Sequence of chain 1.C:
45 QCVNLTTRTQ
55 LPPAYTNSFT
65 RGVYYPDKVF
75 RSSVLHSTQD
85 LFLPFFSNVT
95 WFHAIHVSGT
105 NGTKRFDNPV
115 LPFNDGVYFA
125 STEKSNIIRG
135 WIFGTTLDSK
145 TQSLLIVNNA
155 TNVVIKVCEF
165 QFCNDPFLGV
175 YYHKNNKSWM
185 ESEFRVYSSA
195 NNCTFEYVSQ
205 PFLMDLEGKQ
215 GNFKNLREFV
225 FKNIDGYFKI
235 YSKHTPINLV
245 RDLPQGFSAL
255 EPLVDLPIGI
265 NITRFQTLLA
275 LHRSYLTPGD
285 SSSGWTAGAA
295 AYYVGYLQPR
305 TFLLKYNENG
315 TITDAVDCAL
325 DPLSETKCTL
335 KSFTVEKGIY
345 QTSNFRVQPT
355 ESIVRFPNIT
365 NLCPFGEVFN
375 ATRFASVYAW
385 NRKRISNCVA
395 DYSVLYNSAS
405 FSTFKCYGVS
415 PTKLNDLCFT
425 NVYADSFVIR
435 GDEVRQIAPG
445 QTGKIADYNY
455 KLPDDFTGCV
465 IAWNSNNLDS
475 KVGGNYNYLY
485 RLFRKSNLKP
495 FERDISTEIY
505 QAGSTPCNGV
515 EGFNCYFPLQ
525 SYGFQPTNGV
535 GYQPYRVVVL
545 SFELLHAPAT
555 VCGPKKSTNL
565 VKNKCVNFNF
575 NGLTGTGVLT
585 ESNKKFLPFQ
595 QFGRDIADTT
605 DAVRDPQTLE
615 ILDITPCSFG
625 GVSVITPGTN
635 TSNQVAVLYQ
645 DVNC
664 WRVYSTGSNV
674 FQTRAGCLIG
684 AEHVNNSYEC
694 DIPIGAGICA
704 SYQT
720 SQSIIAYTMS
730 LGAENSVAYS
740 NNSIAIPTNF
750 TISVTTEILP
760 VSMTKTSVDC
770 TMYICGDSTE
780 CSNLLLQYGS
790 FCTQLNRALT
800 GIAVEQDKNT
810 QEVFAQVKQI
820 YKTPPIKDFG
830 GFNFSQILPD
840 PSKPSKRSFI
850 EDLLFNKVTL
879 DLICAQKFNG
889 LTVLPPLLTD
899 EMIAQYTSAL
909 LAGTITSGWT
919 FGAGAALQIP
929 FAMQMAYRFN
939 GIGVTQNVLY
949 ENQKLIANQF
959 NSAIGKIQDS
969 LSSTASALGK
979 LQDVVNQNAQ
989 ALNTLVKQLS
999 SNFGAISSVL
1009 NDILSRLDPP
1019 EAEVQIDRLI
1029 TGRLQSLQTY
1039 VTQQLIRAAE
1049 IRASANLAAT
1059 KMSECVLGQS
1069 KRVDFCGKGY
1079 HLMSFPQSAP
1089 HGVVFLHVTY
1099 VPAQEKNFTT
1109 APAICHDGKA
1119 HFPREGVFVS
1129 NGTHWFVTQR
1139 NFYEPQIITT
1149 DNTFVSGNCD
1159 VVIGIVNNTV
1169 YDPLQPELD

The small molecule below binds the protein below.
Small molecule (SMILES): CC(=O)N[C@H]1[C@H](O[C@H]2[C@H](O)[C@@H](NC(C)=O)CO[C@@H]2CO)O[C@H](CO)[C@@H](O)[C@@H]1O

Binding-site contacts:
Ligand atom O7 contacts residue ASN92 of chain 1.C at 3.9 Å.
Ligand atom C5 contacts residue ASN92 of chain 1.C at 3.3 Å.
Ligand atom C8 contacts residue PRO57 of chain 1.C at 4.3 Å (hydrophobic).
Ligand atom C8 contacts residue TYR59 of chain 1.C at 4.2 Å (hydrophobic).
Ligand atom C5 contacts residue TYR59 of chain 1.C at 3.5 Å (hydrophobic).
Ligand atom C3 contacts residue ASN92 of chain 1.C at 3.8 Å.
Ligand atom O6 contacts residue TYR59 of chain 1.C at 3.7 Å.
Ligand atom C7 contacts residue ASN92 of chain 1.C at 3.8 Å.
Ligand atom C2 contacts residue ASN92 of chain 1.C at 2.5 Å.
Ligand atom C6 contacts residue TYR59 of chain 1.C at 3.7 Å (hydrophobic).
Ligand atom O4 contacts residue TYR59 of chain 1.C at 4.2 Å.
Ligand atom C4 contacts residue ASN92 of chain 1.C at 4.1 Å.
Ligand atom C7 contacts residue TYR59 of chain 1.C at 4.4 Å (hydrophobic).
Ligand atom C6 contacts residue ASN92 of chain 1.C at 3.3 Å.
Ligand atom O5 contacts residue ASN92 of chain 1.C at 2.4 Å (h-bond).
Ligand atom C1 contacts residue ASN92 of chain 1.C at 1.4 Å.
Ligand atom O7 contacts residue TYR59 of chain 1.C at 4.3 Å.
Ligand atom O5 contacts residue TYR59 of chain 1.C at 3.3 Å.
Ligand atom N2 contacts residue ASN92 of chain 1.C at 3.1 Å (h-bond).